Binding-site contacts:
Ligand atom C4 contacts residue SER52 of chain 1.A at 4.2 Å.
Ligand atom O5 contacts residue SER52 of chain 1.A at 2.1 Å (h-bond).
Ligand atom O2 contacts residue TYR68 of chain 1.A at 2.8 Å.
Ligand atom C1 contacts residue SER52 of chain 1.A at 1.3 Å.
Ligand atom C2 contacts residue SER52 of chain 1.A at 2.6 Å.
Ligand atom O3 contacts residue TYR68 of chain 1.A at 3.4 Å (h-bond).
Ligand atom C3 contacts residue SER52 of chain 1.A at 3.8 Å.
Ligand atom C5 contacts residue SER52 of chain 1.A at 3.5 Å.
Ligand atom C2 contacts residue TYR68 of chain 1.A at 4.0 Å (hydrophobic).
Ligand atom C2 contacts residue GLN49 of chain 1.A at 4.0 Å.
Ligand atom O2 contacts residue PRO54 of chain 1.A at 2.9 Å.
Ligand atom O2 contacts residue GLN49 of chain 1.A at 3.2 Å (h-bond).
Ligand atom C1 contacts residue PRO54 of chain 1.A at 3.9 Å (hydrophobic).
Ligand atom C1 contacts residue GLN49 of chain 1.A at 3.7 Å.
Ligand atom C3 contacts residue TYR68 of chain 1.A at 4.4 Å (hydrophobic).
Ligand atom C2 contacts residue PRO54 of chain 1.A at 3.4 Å (hydrophobic).
Ligand atom O2 contacts residue SER52 of chain 1.A at 3.1 Å (h-bond).
Ligand atom O6 contacts residue SER52 of chain 1.A at 3.7 Å.
Ligand atom C6 contacts residue SER52 of chain 1.A at 4.2 Å.

Sequence of chain 1.A:
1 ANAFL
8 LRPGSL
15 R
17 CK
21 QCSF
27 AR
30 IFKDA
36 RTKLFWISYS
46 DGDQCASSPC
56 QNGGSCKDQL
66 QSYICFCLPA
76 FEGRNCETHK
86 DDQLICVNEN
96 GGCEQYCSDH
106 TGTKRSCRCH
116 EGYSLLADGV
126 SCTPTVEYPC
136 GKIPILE

The small molecule below binds the protein below.
Small molecule (SMILES): OC[C@H]1O[C@H](O)[C@H](O)[C@@H](O)[C@@H]1O